Binding-site contacts:
Ligand atom C2 contacts residue ASN709 of chain 1.C at 4.4 Å.
Ligand atom C5 contacts residue ASN709 of chain 1.C at 3.5 Å.
Ligand atom C4 contacts residue ASN709 of chain 1.C at 4.4 Å.
Ligand atom C6 contacts residue ASN709 of chain 1.C at 3.3 Å.
Ligand atom C1 contacts residue ASN709 of chain 1.C at 3.4 Å.
Ligand atom O6 contacts residue ASN709 of chain 1.C at 3.5 Å (h-bond).
Ligand atom O5 contacts residue ASN709 of chain 1.C at 2.5 Å (h-bond).

Sequence of chain 1.C:
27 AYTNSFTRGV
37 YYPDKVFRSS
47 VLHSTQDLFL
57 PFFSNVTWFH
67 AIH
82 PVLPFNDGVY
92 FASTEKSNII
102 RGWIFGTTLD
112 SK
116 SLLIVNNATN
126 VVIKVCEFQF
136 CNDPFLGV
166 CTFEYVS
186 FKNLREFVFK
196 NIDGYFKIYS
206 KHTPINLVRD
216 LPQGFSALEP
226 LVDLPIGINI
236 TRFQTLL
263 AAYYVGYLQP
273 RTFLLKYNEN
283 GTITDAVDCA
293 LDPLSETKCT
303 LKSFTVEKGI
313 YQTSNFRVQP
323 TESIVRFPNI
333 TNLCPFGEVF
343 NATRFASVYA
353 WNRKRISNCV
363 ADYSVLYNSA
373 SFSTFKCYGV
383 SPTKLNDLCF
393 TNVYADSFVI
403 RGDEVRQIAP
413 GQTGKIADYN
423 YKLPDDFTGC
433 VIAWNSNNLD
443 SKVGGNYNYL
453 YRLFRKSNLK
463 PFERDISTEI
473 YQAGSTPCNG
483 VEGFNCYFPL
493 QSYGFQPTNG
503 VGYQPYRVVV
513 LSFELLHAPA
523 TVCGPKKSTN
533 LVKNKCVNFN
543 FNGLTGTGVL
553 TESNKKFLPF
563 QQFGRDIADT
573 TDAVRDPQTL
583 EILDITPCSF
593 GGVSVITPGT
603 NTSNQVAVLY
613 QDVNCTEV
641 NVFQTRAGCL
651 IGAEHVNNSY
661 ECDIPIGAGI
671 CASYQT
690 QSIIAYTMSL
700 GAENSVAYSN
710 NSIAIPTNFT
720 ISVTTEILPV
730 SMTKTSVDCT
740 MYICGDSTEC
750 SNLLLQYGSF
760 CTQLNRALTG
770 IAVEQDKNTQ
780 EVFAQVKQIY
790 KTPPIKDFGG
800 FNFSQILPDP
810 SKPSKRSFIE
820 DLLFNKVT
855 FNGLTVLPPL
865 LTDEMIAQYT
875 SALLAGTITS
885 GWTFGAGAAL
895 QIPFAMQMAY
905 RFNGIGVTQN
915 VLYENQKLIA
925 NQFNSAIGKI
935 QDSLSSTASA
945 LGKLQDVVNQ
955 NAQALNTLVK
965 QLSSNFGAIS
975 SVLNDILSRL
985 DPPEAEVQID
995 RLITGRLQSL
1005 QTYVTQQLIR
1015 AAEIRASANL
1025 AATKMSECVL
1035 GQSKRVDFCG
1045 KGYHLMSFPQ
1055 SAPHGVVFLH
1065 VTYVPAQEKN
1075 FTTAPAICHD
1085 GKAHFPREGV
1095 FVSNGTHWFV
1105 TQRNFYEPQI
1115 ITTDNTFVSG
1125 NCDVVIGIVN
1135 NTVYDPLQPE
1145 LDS

A protein and the small-molecule ligand that binds it are described below.
Small molecule (SMILES): CC(=O)N[C@@H]1[C@@H](O)[C@H](O)[C@@H](CO)O[C@H]1O